A protein and the small-molecule ligand that binds it are described below.
Small molecule (SMILES): CC(=O)N[C@H]1[C@H](O[C@H]2[C@H](O)[C@@H](NC(C)=O)CO[C@@H]2CO)O[C@H](CO)[C@@H](O)[C@@H]1O

Binding-site contacts:
Ligand atom C8 contacts residue GLU1069 of chain 1.C at 3.4 Å.
Ligand atom C5 contacts residue ASN1071 of chain 1.C at 3.6 Å.
Ligand atom C8 contacts residue LYS1070 of chain 1.C at 4.3 Å.
Ligand atom C3 contacts residue ASN1071 of chain 1.C at 3.8 Å.
Ligand atom C8 contacts residue ASN1071 of chain 1.C at 4.1 Å.
Ligand atom O4 contacts residue ALA703 of chain 1.C at 4.1 Å.
Ligand atom C4 contacts residue ALA703 of chain 1.C at 4.4 Å (hydrophobic).
Ligand atom C1 contacts residue ASN1071 of chain 1.C at 1.4 Å.
Ligand atom O5 contacts residue ASN1071 of chain 1.C at 2.3 Å (h-bond).
Ligand atom N2 contacts residue ASN1071 of chain 1.C at 2.9 Å (h-bond).
Ligand atom O7 contacts residue ASN1071 of chain 1.C at 3.9 Å.
Ligand atom C7 contacts residue ASN1071 of chain 1.C at 3.6 Å.
Ligand atom C4 contacts residue ASN1071 of chain 1.C at 4.2 Å.
Ligand atom C2 contacts residue ASN1071 of chain 1.C at 2.5 Å.
Ligand atom C6 contacts residue ALA703 of chain 1.C at 4.5 Å (hydrophobic).
Ligand atom C5 contacts residue ALA703 of chain 1.C at 3.9 Å (hydrophobic).

Sequence of chain 1.C:
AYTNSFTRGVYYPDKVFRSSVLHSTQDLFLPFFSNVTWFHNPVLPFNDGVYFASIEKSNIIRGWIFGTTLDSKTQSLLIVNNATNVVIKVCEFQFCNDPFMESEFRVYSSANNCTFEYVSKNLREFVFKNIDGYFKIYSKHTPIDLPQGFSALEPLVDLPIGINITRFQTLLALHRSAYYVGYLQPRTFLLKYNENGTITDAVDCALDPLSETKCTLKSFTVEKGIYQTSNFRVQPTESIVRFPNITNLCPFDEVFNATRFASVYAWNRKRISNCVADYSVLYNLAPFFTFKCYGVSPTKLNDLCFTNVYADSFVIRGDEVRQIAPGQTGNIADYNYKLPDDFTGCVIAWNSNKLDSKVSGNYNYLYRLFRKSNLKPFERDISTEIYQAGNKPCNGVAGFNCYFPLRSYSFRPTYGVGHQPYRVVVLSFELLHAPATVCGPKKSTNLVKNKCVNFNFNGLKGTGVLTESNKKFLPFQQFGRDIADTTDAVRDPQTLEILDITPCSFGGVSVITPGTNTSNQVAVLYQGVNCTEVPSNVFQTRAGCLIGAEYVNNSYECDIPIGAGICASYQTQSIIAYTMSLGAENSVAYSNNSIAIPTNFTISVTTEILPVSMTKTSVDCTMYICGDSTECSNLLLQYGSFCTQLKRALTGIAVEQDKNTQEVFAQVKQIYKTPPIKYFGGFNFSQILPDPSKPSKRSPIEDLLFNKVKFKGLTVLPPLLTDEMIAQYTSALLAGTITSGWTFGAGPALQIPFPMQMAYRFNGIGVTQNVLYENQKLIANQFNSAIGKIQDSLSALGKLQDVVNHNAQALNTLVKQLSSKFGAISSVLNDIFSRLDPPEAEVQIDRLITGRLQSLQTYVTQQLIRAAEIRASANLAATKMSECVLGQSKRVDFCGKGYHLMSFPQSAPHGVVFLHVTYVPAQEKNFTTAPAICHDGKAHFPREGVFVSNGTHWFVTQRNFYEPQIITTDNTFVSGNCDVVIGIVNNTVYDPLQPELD